Sequence of chain 2.A:
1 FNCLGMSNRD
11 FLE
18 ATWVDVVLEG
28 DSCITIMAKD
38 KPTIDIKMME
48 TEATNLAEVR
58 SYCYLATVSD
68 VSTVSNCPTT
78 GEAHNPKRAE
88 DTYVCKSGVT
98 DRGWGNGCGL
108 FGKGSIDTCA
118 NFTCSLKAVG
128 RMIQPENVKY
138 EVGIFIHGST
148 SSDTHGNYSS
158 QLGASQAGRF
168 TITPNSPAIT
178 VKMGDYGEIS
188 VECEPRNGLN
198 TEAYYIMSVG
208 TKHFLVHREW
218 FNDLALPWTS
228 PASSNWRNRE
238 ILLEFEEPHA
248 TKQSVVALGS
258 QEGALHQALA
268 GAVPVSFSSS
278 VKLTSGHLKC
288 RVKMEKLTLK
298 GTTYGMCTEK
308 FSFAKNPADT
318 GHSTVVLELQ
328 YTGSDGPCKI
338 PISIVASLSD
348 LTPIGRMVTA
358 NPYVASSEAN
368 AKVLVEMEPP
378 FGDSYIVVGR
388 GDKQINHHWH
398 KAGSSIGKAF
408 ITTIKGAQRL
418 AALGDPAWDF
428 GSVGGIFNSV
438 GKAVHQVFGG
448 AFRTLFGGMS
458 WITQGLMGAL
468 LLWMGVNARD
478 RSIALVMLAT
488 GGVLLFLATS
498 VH

Binding-site contacts:
Ligand atom C1 contacts residue SER156 of chain 2.A at 4.3 Å.
Ligand atom C3 contacts residue ASN154 of chain 2.A at 3.8 Å.
Ligand atom C4 contacts residue ASN154 of chain 2.A at 4.2 Å.
Ligand atom C2 contacts residue ASN154 of chain 2.A at 2.5 Å.
Ligand atom C8 contacts residue ASN154 of chain 2.A at 4.2 Å.
Ligand atom C1 contacts residue ASN154 of chain 2.A at 1.4 Å.
Ligand atom O7 contacts residue ASN154 of chain 2.A at 3.8 Å.
Ligand atom C5 contacts residue ASN154 of chain 2.A at 3.7 Å.
Ligand atom C7 contacts residue ASN154 of chain 2.A at 3.5 Å.
Ligand atom N2 contacts residue ASN154 of chain 2.A at 2.9 Å (h-bond).
Ligand atom O5 contacts residue ASN154 of chain 2.A at 2.4 Å (h-bond).

The small molecule below binds the protein below.
Small molecule (SMILES): CC(=O)N[C@@H]1[C@@H](O)[C@H](O)[C@@H](CO)O[C@H]1O